The small molecule below binds the protein below.
Small molecule (SMILES): C[C@H]1C(=O)N(Cc2cccc3ccccc23)C[C@@H]2N(C(=O)NCc3ccc(F)cc3)CCC(=O)N21

Sequence of chain 1.L:
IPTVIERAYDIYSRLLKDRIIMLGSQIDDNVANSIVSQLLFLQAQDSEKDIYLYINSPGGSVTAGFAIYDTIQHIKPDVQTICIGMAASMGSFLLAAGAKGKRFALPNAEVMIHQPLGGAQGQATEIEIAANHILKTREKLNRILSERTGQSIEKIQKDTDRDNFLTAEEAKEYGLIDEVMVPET

Sequence of chain 1.K:
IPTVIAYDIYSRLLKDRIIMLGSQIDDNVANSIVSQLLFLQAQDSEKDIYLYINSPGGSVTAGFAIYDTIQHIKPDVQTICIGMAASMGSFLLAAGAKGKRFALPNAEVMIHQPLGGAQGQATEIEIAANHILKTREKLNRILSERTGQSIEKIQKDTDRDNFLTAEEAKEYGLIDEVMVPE

Binding-site contacts:
Ligand atom F33 contacts residue ARG23 of chain 1.K at 3.5 Å.
Ligand atom C05 contacts residue TYR61 of chain 1.K at 3.9 Å (hydrophobic).
Ligand atom C22 contacts residue TYR61 of chain 1.K at 3.7 Å (hydrophobic).
Ligand atom C02 contacts residue TYR61 of chain 1.K at 4.0 Å (hydrophobic).
Ligand atom C29 contacts residue ALA53 of chain 1.L at 3.6 Å (hydrophobic).
Ligand atom C13 contacts residue ILE93 of chain 1.K at 3.4 Å (hydrophobic).
Ligand atom N20 contacts residue ILE29 of chain 1.K at 3.8 Å.
Ligand atom O24 contacts residue TYR61 of chain 1.K at 3.2 Å (h-bond).
Ligand atom C34 contacts residue ASP27 of chain 1.K at 3.8 Å.
Ligand atom C34 contacts residue ALA53 of chain 1.L at 3.8 Å (hydrophobic).
Ligand atom O26 contacts residue LEU49 of chain 1.L at 3.5 Å.
Ligand atom C35 contacts residue ALA53 of chain 1.L at 3.5 Å (hydrophobic).
Ligand atom C31 contacts residue LEU24 of chain 1.K at 3.9 Å (hydrophobic).
Ligand atom C18 contacts residue TYR61 of chain 1.K at 3.8 Å (hydrophobic).
Ligand atom C15 contacts residue TYR63 of chain 1.K at 3.9 Å (hydrophobic).
Ligand atom C10 contacts residue ILE91 of chain 1.K at 3.6 Å (hydrophobic).
Ligand atom C15 contacts residue VAL45 of chain 1.L at 3.9 Å (hydrophobic).
Ligand atom C30 contacts residue LEU49 of chain 1.L at 3.8 Å (hydrophobic).
Ligand atom C07 contacts residue ILE91 of chain 1.K at 3.8 Å (hydrophobic).
Ligand atom N06 contacts residue TYR61 of chain 1.K at 3.7 Å.
Ligand atom C16 contacts residue LEU49 of chain 1.L at 3.8 Å (hydrophobic).
Ligand atom C17 contacts residue ILE29 of chain 1.K at 3.9 Å (hydrophobic).
Ligand atom C12 contacts residue ILE93 of chain 1.K at 3.8 Å (hydrophobic).
Ligand atom C12 contacts residue HIS83 of chain 1.L at 3.8 Å.
Ligand atom F33 contacts residue LEU24 of chain 1.K at 3.5 Å.
Ligand atom C14 contacts residue ILE93 of chain 1.K at 3.6 Å (hydrophobic).
Ligand atom C23 contacts residue TYR61 of chain 1.K at 3.5 Å (hydrophobic).
Ligand atom F33 contacts residue PHE50 of chain 1.L at 3.5 Å.
Ligand atom C14 contacts residue LEU49 of chain 1.L at 3.9 Å (hydrophobic).
Ligand atom C30 contacts residue ILE29 of chain 1.K at 3.8 Å (hydrophobic).
Ligand atom C21 contacts residue TYR61 of chain 1.K at 3.6 Å (hydrophobic).
Ligand atom C34 contacts residue ARG23 of chain 1.K at 3.7 Å.
Ligand atom C16 contacts residue TYR63 of chain 1.K at 3.8 Å (hydrophobic).
Ligand atom C11 contacts residue HIS83 of chain 1.L at 3.6 Å.
Ligand atom C15 contacts residue LEU49 of chain 1.L at 3.7 Å (hydrophobic).
Ligand atom N03 contacts residue TYR61 of chain 1.K at 3.8 Å.
Ligand atom O19 contacts residue MET190 of chain 1.K at 3.6 Å.
Ligand atom C05 contacts residue ILE29 of chain 1.K at 4.0 Å (hydrophobic).
Ligand atom C08 contacts residue ILE91 of chain 1.K at 3.8 Å (hydrophobic).
Ligand atom C35 contacts residue ASP27 of chain 1.K at 3.5 Å.